Binding-site contacts:
Ligand atom C3 contacts residue ASN28 of chain 1.A at 3.8 Å.
Ligand atom C2 contacts residue ASN28 of chain 1.A at 2.5 Å.
Ligand atom C7 contacts residue VAL27 of chain 1.A at 4.4 Å (hydrophobic).
Ligand atom C4 contacts residue ASN28 of chain 1.A at 4.2 Å.
Ligand atom C5 contacts residue ASN28 of chain 1.A at 3.6 Å.
Ligand atom O5 contacts residue ASN28 of chain 1.A at 2.3 Å (h-bond).
Ligand atom C1 contacts residue ASN28 of chain 1.A at 1.4 Å.
Ligand atom C7 contacts residue ASN28 of chain 1.A at 3.5 Å.
Ligand atom N2 contacts residue ASN28 of chain 1.A at 3.0 Å (h-bond).
Ligand atom C8 contacts residue VAL27 of chain 1.A at 4.0 Å (hydrophobic).
Ligand atom O7 contacts residue ASN28 of chain 1.A at 3.8 Å.

Sequence of chain 1.A:
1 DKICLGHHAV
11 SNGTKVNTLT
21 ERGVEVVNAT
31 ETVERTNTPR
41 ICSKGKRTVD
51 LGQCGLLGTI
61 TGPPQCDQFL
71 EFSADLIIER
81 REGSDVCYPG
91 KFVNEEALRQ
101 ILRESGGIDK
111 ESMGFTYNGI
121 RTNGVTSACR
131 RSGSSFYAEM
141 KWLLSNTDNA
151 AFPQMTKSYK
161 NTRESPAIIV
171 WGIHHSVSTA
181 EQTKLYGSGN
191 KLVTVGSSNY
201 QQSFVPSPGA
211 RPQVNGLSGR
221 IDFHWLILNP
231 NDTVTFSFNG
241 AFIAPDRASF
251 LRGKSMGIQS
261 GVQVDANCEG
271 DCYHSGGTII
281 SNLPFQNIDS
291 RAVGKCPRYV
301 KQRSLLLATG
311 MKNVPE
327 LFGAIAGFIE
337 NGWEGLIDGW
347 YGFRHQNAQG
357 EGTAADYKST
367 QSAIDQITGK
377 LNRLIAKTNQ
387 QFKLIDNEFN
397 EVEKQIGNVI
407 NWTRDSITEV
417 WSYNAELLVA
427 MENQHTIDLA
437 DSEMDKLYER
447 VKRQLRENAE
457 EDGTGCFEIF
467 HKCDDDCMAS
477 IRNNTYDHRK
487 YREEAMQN

This small molecule binds to this protein.
Small molecule (SMILES): CC(=O)N[C@@H]1[C@@H](O)[C@H](O)[C@@H](CO)O[C@H]1O